Sequence of chain 1.A:
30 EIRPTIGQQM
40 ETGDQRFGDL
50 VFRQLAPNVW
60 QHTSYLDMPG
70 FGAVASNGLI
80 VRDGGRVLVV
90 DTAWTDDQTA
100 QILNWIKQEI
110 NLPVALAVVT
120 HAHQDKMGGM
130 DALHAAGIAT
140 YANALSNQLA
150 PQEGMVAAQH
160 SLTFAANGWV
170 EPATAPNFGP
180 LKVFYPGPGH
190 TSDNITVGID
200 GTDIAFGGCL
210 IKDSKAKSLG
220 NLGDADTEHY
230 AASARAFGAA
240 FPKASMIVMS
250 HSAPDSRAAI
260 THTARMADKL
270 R

Binding-site contacts:
Ligand atom O16 contacts residue HIS122 of chain 1.A at 3.4 Å.
Ligand atom O12 contacts residue ZN1 of chain 1.D at 2.2 Å.
Ligand atom C9 contacts residue ZN1 of chain 1.E at 3.8 Å.
Ligand atom O13 contacts residue ASN220 of chain 1.A at 3.0 Å (h-bond).
Ligand atom N4 contacts residue ZN1 of chain 1.D at 2.1 Å.
Ligand atom O12 contacts residue HIS250 of chain 1.A at 2.9 Å (h-bond).
Ligand atom O8 contacts residue ZN1 of chain 1.E at 2.5 Å.
Ligand atom C26 contacts residue LEU65 of chain 1.A at 3.7 Å (hydrophobic).
Ligand atom O16 contacts residue TRP93 of chain 1.A at 3.7 Å.
Ligand atom C11 contacts residue HIS250 of chain 1.A at 3.7 Å.
Ligand atom OG contacts residue ASN220 of chain 1.A at 3.0 Å (h-bond).
Ligand atom O23 contacts residue GLN123 of chain 1.A at 3.1 Å (h-bond).
Ligand atom C7 contacts residue ZN1 of chain 1.E at 3.3 Å.
Ligand atom C24 contacts residue GLU152 of chain 1.A at 3.6 Å.
Ligand atom C5 contacts residue ZN1 of chain 1.D at 3.3 Å.
Ligand atom C24 contacts residue GLN123 of chain 1.A at 3.6 Å.
Ligand atom O12 contacts residue CYS208 of chain 1.A at 3.2 Å.
Ligand atom C11 contacts residue ZN1 of chain 1.D at 2.9 Å.
Ligand atom C5 contacts residue ASP124 of chain 1.A at 3.3 Å.
Ligand atom C20 contacts residue GLN123 of chain 1.A at 3.6 Å.
Ligand atom C21 contacts residue GLN123 of chain 1.A at 3.7 Å.
Ligand atom C7 contacts residue HIS122 of chain 1.A at 3.2 Å.
Ligand atom O12 contacts residue LYS211 of chain 1.A at 3.0 Å (salt-bridge).
Ligand atom C10 contacts residue ZN1 of chain 1.D at 3.6 Å.
Ligand atom C6 contacts residue ASN220 of chain 1.A at 3.6 Å.
Ligand atom O13 contacts residue LYS211 of chain 1.A at 2.8 Å (salt-bridge).
Ligand atom O16 contacts residue ASP124 of chain 1.A at 3.0 Å (salt-bridge).
Ligand atom C26 contacts residue MET67 of chain 1.A at 3.6 Å (hydrophobic).
Ligand atom C3 contacts residue ZN1 of chain 1.D at 3.0 Å.
Ligand atom OG contacts residue HIS122 of chain 1.A at 3.6 Å.
Ligand atom O8 contacts residue HIS189 of chain 1.A at 2.9 Å.
Ligand atom O16 contacts residue GLN123 of chain 1.A at 3.0 Å (h-bond).
Ligand atom N4 contacts residue ASP124 of chain 1.A at 3.1 Å (salt-bridge).
Ligand atom C22 contacts residue GLN123 of chain 1.A at 3.6 Å.
Ligand atom C11 contacts residue LYS211 of chain 1.A at 3.3 Å.
Ligand atom O8 contacts residue HIS122 of chain 1.A at 3.0 Å (h-bond).
Ligand atom O25 contacts residue TRP93 of chain 1.A at 3.4 Å.
Ligand atom N4 contacts residue HIS250 of chain 1.A at 3.5 Å (h-bond).
Ligand atom C10 contacts residue HIS250 of chain 1.A at 3.2 Å.
Ligand atom O13 contacts residue GLY219 of chain 1.A at 3.3 Å.

This protein binds this small molecule.
Small molecule (SMILES): COc1cccc(OC)c1C(=O)N[C@H](C(=O)O)[C@@H]1N[C@@H](C(=O)O)C(C)(C)S1